This small molecule binds to this protein.
Small molecule (SMILES): C[C@@H](CCC(=O)O)C(=O)O

Binding-site contacts:
Ligand atom O9 contacts residue ALA129 of chain 1.B at 4.0 Å.
Ligand atom O8 contacts residue ALA153 of chain 1.B at 3.1 Å (h-bond).
Ligand atom O9 contacts residue ALA153 of chain 1.B at 2.6 Å (h-bond).
Ligand atom C5 contacts residue GLY154 of chain 1.B at 3.0 Å.
Ligand atom O9 contacts residue GLU150 of chain 1.B at 2.5 Å (salt-bridge).
Ligand atom O9 contacts residue PRO151 of chain 1.B at 4.3 Å.
Ligand atom C5 contacts residue ALA153 of chain 1.B at 3.3 Å (hydrophobic).
Ligand atom O10 contacts residue GLY154 of chain 1.B at 4.1 Å.
Ligand atom C3 contacts residue GLU150 of chain 1.B at 3.9 Å.
Ligand atom C1 contacts residue GLU150 of chain 1.B at 3.2 Å.
Ligand atom O8 contacts residue GLU150 of chain 1.B at 4.5 Å.
Ligand atom C7 contacts residue ILE156 of chain 1.B at 4.5 Å (hydrophobic).
Ligand atom C3 contacts residue ALA153 of chain 1.B at 4.2 Å (hydrophobic).
Ligand atom C4 contacts residue GLU150 of chain 1.B at 3.8 Å.
Ligand atom C7 contacts residue GLY154 of chain 1.B at 4.4 Å.
Ligand atom C5 contacts residue ILE156 of chain 1.B at 4.2 Å (hydrophobic).
Ligand atom C2 contacts residue ALA153 of chain 1.B at 3.3 Å (hydrophobic).
Ligand atom C5 contacts residue LYS155 of chain 1.B at 3.5 Å.
Ligand atom C4 contacts residue ALA153 of chain 1.B at 4.3 Å (hydrophobic).
Ligand atom C4 contacts residue GLY154 of chain 1.B at 4.3 Å.
Ligand atom O12 contacts residue ILE156 of chain 1.B at 3.9 Å.
Ligand atom C1 contacts residue ALA153 of chain 1.B at 2.6 Å (hydrophobic).
Ligand atom C4 contacts residue ILE156 of chain 1.B at 4.1 Å (hydrophobic).
Ligand atom C2 contacts residue GLU150 of chain 1.B at 3.0 Å.

Sequence of chain 1.B:
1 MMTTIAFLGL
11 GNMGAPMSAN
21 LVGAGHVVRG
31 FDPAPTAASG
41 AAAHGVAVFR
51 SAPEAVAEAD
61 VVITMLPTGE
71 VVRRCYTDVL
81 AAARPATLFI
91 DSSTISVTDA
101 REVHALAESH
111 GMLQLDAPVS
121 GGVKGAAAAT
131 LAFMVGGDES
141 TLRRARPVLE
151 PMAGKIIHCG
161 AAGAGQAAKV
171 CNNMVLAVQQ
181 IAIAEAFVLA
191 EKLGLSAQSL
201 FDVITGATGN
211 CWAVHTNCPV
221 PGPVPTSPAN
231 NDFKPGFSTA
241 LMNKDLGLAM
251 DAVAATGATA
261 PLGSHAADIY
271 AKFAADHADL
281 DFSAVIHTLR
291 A